Sequence of chain 1.N:
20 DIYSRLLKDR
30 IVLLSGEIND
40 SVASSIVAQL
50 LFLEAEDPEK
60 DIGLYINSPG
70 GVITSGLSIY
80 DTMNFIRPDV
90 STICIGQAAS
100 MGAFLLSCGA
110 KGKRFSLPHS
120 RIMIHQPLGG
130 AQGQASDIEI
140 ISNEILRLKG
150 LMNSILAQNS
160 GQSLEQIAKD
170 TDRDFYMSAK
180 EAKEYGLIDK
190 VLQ

A protein and the small-molecule ligand that binds it are described below.
Small molecule (SMILES): CC(C)C[C@H](NC(=O)[C@@H](N)C(C)C)C(=O)NCC(=O)N[C@H](C=O)Cc1ccccc1

Binding-site contacts:
Ligand atom O contacts residue MET100 of chain 1.H at 2.8 Å (h-bond).
Ligand atom O contacts residue GLY69 of chain 1.H at 3.4 Å.
Ligand atom CA contacts residue GLY70 of chain 1.H at 3.5 Å.
Ligand atom CD2 contacts residue MET100 of chain 1.H at 3.2 Å (hydrophobic).
Ligand atom O contacts residue ILE72 of chain 1.H at 3.1 Å (h-bond).
Ligand atom C contacts residue HIS124 of chain 1.H at 3.4 Å.
Ligand atom CA contacts residue HIS124 of chain 1.H at 3.6 Å.
Ligand atom C contacts residue GLY70 of chain 1.H at 3.6 Å.
Ligand atom C contacts residue LEU127 of chain 1.H at 3.6 Å (hydrophobic).
Ligand atom C contacts residue SER99 of chain 1.H at 3.1 Å.
Ligand atom CB contacts residue MET100 of chain 1.H at 3.3 Å (hydrophobic).
Ligand atom O contacts residue GLY70 of chain 1.H at 3.2 Å (h-bond).
Ligand atom CZ contacts residue HIS124 of chain 1.H at 3.5 Å.
Ligand atom N contacts residue GLY70 of chain 1.H at 2.5 Å (h-bond).
Ligand atom CA contacts residue LEU127 of chain 1.H at 3.6 Å (hydrophobic).
Ligand atom CD2 contacts residue SER99 of chain 1.H at 3.7 Å.
Ligand atom O contacts residue ILE72 of chain 1.H at 3.5 Å.
Ligand atom CD1 contacts residue PRO126 of chain 1.H at 3.7 Å (hydrophobic).
Ligand atom C contacts residue LEU127 of chain 1.H at 3.7 Å (hydrophobic).
Ligand atom CE1 contacts residue PRO126 of chain 1.H at 3.5 Å (hydrophobic).
Ligand atom CD2 contacts residue ARG120 of chain 1.N at 3.4 Å.
Ligand atom N contacts residue LEU127 of chain 1.H at 2.9 Å (h-bond).
Ligand atom CE1 contacts residue MET151 of chain 1.H at 3.4 Å (hydrophobic).
Ligand atom CG2 contacts residue VAL71 of chain 1.H at 3.6 Å (hydrophobic).
Ligand atom CD1 contacts residue LEU147 of chain 1.H at 3.4 Å (hydrophobic).
Ligand atom CA contacts residue GLY70 of chain 1.H at 3.2 Å.
Ligand atom CD1 contacts residue HIS124 of chain 1.H at 3.6 Å.
Ligand atom CA contacts residue ILE72 of chain 1.H at 3.7 Å (hydrophobic).
Ligand atom N contacts residue ILE72 of chain 1.H at 3.5 Å.
Ligand atom CD1 contacts residue MET151 of chain 1.H at 3.5 Å (hydrophobic).
Ligand atom C contacts residue ILE72 of chain 1.H at 3.4 Å (hydrophobic).
Ligand atom CG contacts residue MET100 of chain 1.H at 3.6 Å (hydrophobic).
Ligand atom CB contacts residue ILE72 of chain 1.H at 3.6 Å (hydrophobic).
Ligand atom O contacts residue SER99 of chain 1.H at 2.7 Å.
Ligand atom O contacts residue PRO126 of chain 1.H at 3.7 Å.
Ligand atom CD1 contacts residue ARG120 of chain 1.N at 3.5 Å.
Ligand atom CE1 contacts residue HIS124 of chain 1.H at 3.4 Å.
Ligand atom C contacts residue GLY70 of chain 1.H at 3.4 Å.
Ligand atom CZ contacts residue MET151 of chain 1.H at 3.6 Å (hydrophobic).
Ligand atom O contacts residue LEU127 of chain 1.H at 2.9 Å (h-bond).

Sequence of chain 1.H:
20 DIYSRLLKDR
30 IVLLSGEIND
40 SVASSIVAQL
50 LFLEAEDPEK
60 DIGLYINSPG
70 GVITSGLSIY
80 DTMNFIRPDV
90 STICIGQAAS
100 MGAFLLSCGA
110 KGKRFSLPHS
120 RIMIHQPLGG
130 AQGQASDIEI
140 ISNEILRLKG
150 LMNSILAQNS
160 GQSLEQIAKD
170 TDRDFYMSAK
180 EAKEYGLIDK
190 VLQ